Sequence of chain 1.A:
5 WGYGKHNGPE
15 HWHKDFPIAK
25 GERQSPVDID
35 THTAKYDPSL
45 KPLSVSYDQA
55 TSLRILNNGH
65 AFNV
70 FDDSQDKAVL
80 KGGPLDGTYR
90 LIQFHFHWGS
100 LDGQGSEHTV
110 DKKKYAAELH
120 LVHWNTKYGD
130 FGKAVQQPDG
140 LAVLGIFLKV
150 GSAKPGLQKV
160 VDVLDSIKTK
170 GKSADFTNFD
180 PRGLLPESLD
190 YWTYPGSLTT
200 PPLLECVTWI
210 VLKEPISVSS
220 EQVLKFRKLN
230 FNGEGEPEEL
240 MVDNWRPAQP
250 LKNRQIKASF

The protein below binds the small molecule below.
Small molecule (SMILES): CC12C3(C)C4(C)C5(C)C1(C)[Ir]23451(Cl)N(CCc2ccc(S(N)(=O)=O)cc2)C(=O)c2cc(N)cc[n+]21

Binding-site contacts:
Ligand atom C4 contacts residue VI369 of chain 1.A at 3.8 Å.
Ligand atom C6 contacts residue GLN92 of chain 1.A at 3.0 Å.
Ligand atom CL1 contacts residue ASN67 of chain 1.A at 3.4 Å.
Ligand atom O3 contacts residue PHE130 of chain 1.A at 3.8 Å.
Ligand atom C21 contacts residue EDO1 of chain 1.E at 3.6 Å.
Ligand atom C3 contacts residue VI369 of chain 1.A at 2.6 Å.
Ligand atom S1 contacts residue HIS94 of chain 1.A at 3.9 Å.
Ligand atom N3 contacts residue ZN1 of chain 1.B at 2.0 Å.
Ligand atom C11 contacts residue LEU197 of chain 1.A at 3.7 Å (hydrophobic).
Ligand atom O2 contacts residue VAL121 of chain 1.A at 3.9 Å.
Ligand atom N3 contacts residue HIS96 of chain 1.A at 3.4 Å (h-bond).
Ligand atom C1 contacts residue ASN67 of chain 1.A at 3.2 Å.
Ligand atom C9 contacts residue THR199 of chain 1.A at 3.2 Å.
Ligand atom O3 contacts residue GLN92 of chain 1.A at 3.0 Å (h-bond).
Ligand atom C4 contacts residue GLN92 of chain 1.A at 3.4 Å.
Ligand atom O1 contacts residue LEU197 of chain 1.A at 3.2 Å.
Ligand atom C10 contacts residue LEU197 of chain 1.A at 3.9 Å (hydrophobic).
Ligand atom C8 contacts residue THR199 of chain 1.A at 3.2 Å.
Ligand atom O2 contacts residue HIS119 of chain 1.A at 3.4 Å (h-bond).
Ligand atom O2 contacts residue HIS94 of chain 1.A at 3.3 Å.
Ligand atom N4 contacts residue GLN92 of chain 1.A at 3.5 Å.
Ligand atom O1 contacts residue THR198 of chain 1.A at 2.9 Å (h-bond).
Ligand atom N3 contacts residue HIS119 of chain 1.A at 3.3 Å (h-bond).
Ligand atom C11 contacts residue VAL121 of chain 1.A at 3.9 Å (hydrophobic).
Ligand atom N2 contacts residue GLN92 of chain 1.A at 3.8 Å.
Ligand atom C12 contacts residue GLN92 of chain 1.A at 3.5 Å.
Ligand atom C2 contacts residue ASN67 of chain 1.A at 3.5 Å.
Ligand atom O1 contacts residue TRP208 of chain 1.A at 3.8 Å.
Ligand atom N3 contacts residue HIS94 of chain 1.A at 3.3 Å (h-bond).
Ligand atom O2 contacts residue ZN1 of chain 1.B at 3.0 Å.
Ligand atom S1 contacts residue ZN1 of chain 1.B at 3.0 Å.
Ligand atom O2 contacts residue VAL142 of chain 1.A at 3.9 Å.
Ligand atom C21 contacts residue ASN62 of chain 1.A at 3.5 Å.
Ligand atom N3 contacts residue THR198 of chain 1.A at 2.9 Å (h-bond).
Ligand atom N4 contacts residue VI369 of chain 1.A at 1.6 Å (h-bond).
Ligand atom C3 contacts residue GLN92 of chain 1.A at 3.9 Å.
Ligand atom C5 contacts residue GLN92 of chain 1.A at 3.3 Å.
Ligand atom C2 contacts residue VI369 of chain 1.A at 3.0 Å.
Ligand atom CL1 contacts residue GLN92 of chain 1.A at 3.6 Å.
Ligand atom C23 contacts residue PHE130 of chain 1.A at 3.8 Å (hydrophobic).